A protein and the small-molecule ligand that binds it are described below.
Small molecule (SMILES): O=C(O)c1cc2ccccc2o1

Sequence of chain 2.B:
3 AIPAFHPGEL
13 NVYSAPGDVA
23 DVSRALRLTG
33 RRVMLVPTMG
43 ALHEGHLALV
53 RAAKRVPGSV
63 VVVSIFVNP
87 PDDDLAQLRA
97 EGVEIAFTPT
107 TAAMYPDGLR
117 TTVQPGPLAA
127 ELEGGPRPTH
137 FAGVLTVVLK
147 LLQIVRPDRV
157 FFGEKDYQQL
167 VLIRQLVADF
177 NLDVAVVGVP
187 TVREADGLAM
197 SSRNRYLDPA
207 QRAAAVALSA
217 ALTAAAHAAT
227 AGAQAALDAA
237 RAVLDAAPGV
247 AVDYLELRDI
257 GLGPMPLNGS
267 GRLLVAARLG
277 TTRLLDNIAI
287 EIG

Binding-site contacts:
Ligand atom CAI contacts residue MET41 of chain 2.B at 3.8 Å (hydrophobic).
Ligand atom OAA contacts residue HIS48 of chain 2.B at 2.8 Å (h-bond).
Ligand atom OAH contacts residue MET41 of chain 2.B at 4.5 Å.
Ligand atom OAH contacts residue GLN165 of chain 2.B at 4.1 Å.
Ligand atom CAL contacts residue GLN165 of chain 2.B at 4.2 Å.
Ligand atom OAA contacts residue SO41 of chain 2.L at 4.3 Å.
Ligand atom CAF contacts residue VAL140 of chain 2.B at 4.0 Å (hydrophobic).
Ligand atom CAD contacts residue VAL143 of chain 2.B at 4.4 Å (hydrophobic).
Ligand atom CAD contacts residue VAL140 of chain 2.B at 3.8 Å (hydrophobic).
Ligand atom CAK contacts residue MET41 of chain 2.B at 3.8 Å (hydrophobic).
Ligand atom OAA contacts residue THR40 of chain 2.B at 3.5 Å.
Ligand atom CAK contacts residue PRO39 of chain 2.B at 3.9 Å (hydrophobic).
Ligand atom CAK contacts residue THR40 of chain 2.B at 3.9 Å.
Ligand atom CAG contacts residue THR40 of chain 2.B at 3.1 Å.
Ligand atom CAI contacts residue HIS48 of chain 2.B at 3.5 Å.
Ligand atom CAF contacts residue GLN165 of chain 2.B at 3.6 Å.
Ligand atom CAJ contacts residue THR40 of chain 2.B at 3.9 Å.
Ligand atom CAE contacts residue MET41 of chain 2.B at 4.2 Å (hydrophobic).
Ligand atom OAB contacts residue HIS48 of chain 2.B at 3.7 Å.
Ligand atom CAE contacts residue THR40 of chain 2.B at 4.1 Å.
Ligand atom OAB contacts residue BZ31 of chain 2.K at 3.3 Å.
Ligand atom CAD contacts residue PHE158 of chain 2.B at 4.4 Å (hydrophobic).
Ligand atom OAB contacts residue MET41 of chain 2.B at 4.5 Å.
Ligand atom CAL contacts residue PRO39 of chain 2.B at 4.5 Å (hydrophobic).
Ligand atom CAC contacts residue PRO39 of chain 2.B at 4.1 Å (hydrophobic).
Ligand atom CAC contacts residue VAL144 of chain 2.B at 3.9 Å (hydrophobic).
Ligand atom CAI contacts residue SO41 of chain 2.L at 4.0 Å.
Ligand atom CAG contacts residue PRO39 of chain 2.B at 3.6 Å (hydrophobic).
Ligand atom OAA contacts residue MET41 of chain 2.B at 2.9 Å (h-bond).
Ligand atom CAI contacts residue THR40 of chain 2.B at 4.1 Å.
Ligand atom CAJ contacts residue PRO39 of chain 2.B at 4.0 Å (hydrophobic).
Ligand atom OAB contacts residue SO41 of chain 2.L at 3.0 Å (h-bond).
Ligand atom CAE contacts residue PRO39 of chain 2.B at 3.9 Å (hydrophobic).
Ligand atom CAC contacts residue VAL143 of chain 2.B at 4.0 Å (hydrophobic).
Ligand atom CAF contacts residue PHE158 of chain 2.B at 4.3 Å (hydrophobic).
Ligand atom CAI contacts residue BZ31 of chain 2.K at 4.2 Å.
Ligand atom CAG contacts residue MET41 of chain 2.B at 3.1 Å (hydrophobic).
Ligand atom CAJ contacts residue MET41 of chain 2.B at 3.8 Å (hydrophobic).
Ligand atom CAD contacts residue VAL144 of chain 2.B at 3.5 Å (hydrophobic).